Binding-site contacts:
Ligand atom C7 contacts residue ASN341 of chain 1.A at 2.9 Å.
Ligand atom C6 contacts residue THR343 of chain 1.A at 3.2 Å.
Ligand atom C6 contacts residue PHE345 of chain 1.A at 4.1 Å (hydrophobic).
Ligand atom C8 contacts residue ASN341 of chain 1.A at 4.1 Å.
Ligand atom C4 contacts residue ASN341 of chain 1.A at 4.2 Å.
Ligand atom O5 contacts residue ASN341 of chain 1.A at 2.4 Å (h-bond).
Ligand atom N2 contacts residue ASN341 of chain 1.A at 2.9 Å (h-bond).
Ligand atom C3 contacts residue ASN341 of chain 1.A at 3.8 Å.
Ligand atom C5 contacts residue ASN341 of chain 1.A at 3.7 Å.
Ligand atom C2 contacts residue ASN341 of chain 1.A at 2.5 Å.
Ligand atom O7 contacts residue ASN341 of chain 1.A at 2.4 Å (h-bond).
Ligand atom C1 contacts residue ASN341 of chain 1.A at 1.4 Å.
Ligand atom O6 contacts residue THR343 of chain 1.A at 3.8 Å.
Ligand atom O5 contacts residue THR343 of chain 1.A at 3.7 Å.
Ligand atom C5 contacts residue THR343 of chain 1.A at 4.4 Å.
Ligand atom O6 contacts residue PHE345 of chain 1.A at 3.8 Å.

This small molecule binds to this protein.
Small molecule (SMILES): CC(=O)N[C@@H]1[C@@H](O)[C@H](O)[C@@H](CO)O[C@H]1O

Sequence of chain 1.A:
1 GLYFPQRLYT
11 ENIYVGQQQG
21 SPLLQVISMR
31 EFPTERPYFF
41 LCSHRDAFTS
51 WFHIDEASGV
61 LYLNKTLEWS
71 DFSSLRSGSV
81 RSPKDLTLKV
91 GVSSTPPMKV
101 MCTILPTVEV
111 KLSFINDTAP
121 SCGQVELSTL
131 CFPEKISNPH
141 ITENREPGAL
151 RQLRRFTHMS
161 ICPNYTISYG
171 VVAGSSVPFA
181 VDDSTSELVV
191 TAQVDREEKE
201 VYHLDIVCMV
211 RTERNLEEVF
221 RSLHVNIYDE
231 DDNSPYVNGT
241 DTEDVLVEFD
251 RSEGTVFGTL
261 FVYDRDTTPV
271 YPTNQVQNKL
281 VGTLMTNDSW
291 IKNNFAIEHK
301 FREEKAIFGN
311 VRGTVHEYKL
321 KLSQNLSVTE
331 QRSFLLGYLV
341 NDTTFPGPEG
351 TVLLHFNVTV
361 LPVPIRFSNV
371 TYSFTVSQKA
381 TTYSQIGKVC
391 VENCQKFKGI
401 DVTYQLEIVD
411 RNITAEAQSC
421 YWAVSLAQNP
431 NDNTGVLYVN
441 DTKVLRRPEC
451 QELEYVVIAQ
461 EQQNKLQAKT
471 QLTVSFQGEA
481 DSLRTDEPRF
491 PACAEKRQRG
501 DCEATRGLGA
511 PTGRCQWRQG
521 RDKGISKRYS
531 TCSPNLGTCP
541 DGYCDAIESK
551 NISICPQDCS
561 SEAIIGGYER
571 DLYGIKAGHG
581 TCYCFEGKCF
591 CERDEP